Sequence of chain 1.A:
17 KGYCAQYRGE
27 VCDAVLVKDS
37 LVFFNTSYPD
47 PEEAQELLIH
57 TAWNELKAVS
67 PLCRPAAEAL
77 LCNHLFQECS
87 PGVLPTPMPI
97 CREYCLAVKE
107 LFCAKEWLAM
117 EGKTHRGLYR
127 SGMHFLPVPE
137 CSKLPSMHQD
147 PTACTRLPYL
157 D

The protein below binds the small molecule below.
Small molecule (SMILES): CC(=O)N[C@H]1[C@H](O[C@H]2[C@H](O)[C@@H](NC(C)=O)CO[C@@H]2CO)O[C@H](CO)[C@@H](O)[C@@H]1O

Binding-site contacts:
Ligand atom C3 contacts residue ASN41 of chain 1.A at 3.8 Å.
Ligand atom O6 contacts residue HIS130 of chain 1.A at 3.9 Å.
Ligand atom C6 contacts residue HIS130 of chain 1.A at 4.5 Å.
Ligand atom O5 contacts residue TYR44 of chain 1.A at 4.4 Å.
Ligand atom C5 contacts residue LEU132 of chain 1.A at 3.9 Å (hydrophobic).
Ligand atom C5 contacts residue SER43 of chain 1.A at 3.9 Å.
Ligand atom C1 contacts residue SER43 of chain 1.A at 3.6 Å.
Ligand atom O6 contacts residue TYR44 of chain 1.A at 3.5 Å (h-bond).
Ligand atom C1 contacts residue ASN41 of chain 1.A at 1.4 Å.
Ligand atom O7 contacts residue PHE39 of chain 1.A at 4.0 Å.
Ligand atom N2 contacts residue ASN41 of chain 1.A at 2.8 Å (h-bond).
Ligand atom O5 contacts residue SER43 of chain 1.A at 3.9 Å.
Ligand atom O7 contacts residue GLN83 of chain 1.A at 4.2 Å.
Ligand atom O5 contacts residue ASN41 of chain 1.A at 2.4 Å (h-bond).
Ligand atom C2 contacts residue LEU132 of chain 1.A at 4.3 Å (hydrophobic).
Ligand atom C2 contacts residue ASN41 of chain 1.A at 2.4 Å.
Ligand atom C3 contacts residue LEU132 of chain 1.A at 4.3 Å (hydrophobic).
Ligand atom O7 contacts residue ASN41 of chain 1.A at 3.3 Å (h-bond).
Ligand atom C4 contacts residue LEU132 of chain 1.A at 4.0 Å (hydrophobic).
Ligand atom C8 contacts residue PHE39 of chain 1.A at 3.9 Å (hydrophobic).
Ligand atom O7 contacts residue LEU132 of chain 1.A at 3.4 Å.
Ligand atom O3 contacts residue LEU132 of chain 1.A at 3.7 Å.
Ligand atom O6 contacts residue PHE131 of chain 1.A at 4.0 Å.
Ligand atom C6 contacts residue LEU132 of chain 1.A at 4.2 Å (hydrophobic).
Ligand atom O5 contacts residue LEU132 of chain 1.A at 3.7 Å.
Ligand atom C7 contacts residue PHE39 of chain 1.A at 4.0 Å (hydrophobic).
Ligand atom C7 contacts residue ASN41 of chain 1.A at 3.2 Å.
Ligand atom C8 contacts residue ASN41 of chain 1.A at 4.4 Å.
Ligand atom C6 contacts residue SER43 of chain 1.A at 4.3 Å.
Ligand atom C4 contacts residue ASN41 of chain 1.A at 4.2 Å.
Ligand atom C7 contacts residue LEU132 of chain 1.A at 4.3 Å (hydrophobic).
Ligand atom C8 contacts residue HIS130 of chain 1.A at 3.6 Å.
Ligand atom C5 contacts residue ASN41 of chain 1.A at 3.6 Å.
Ligand atom C1 contacts residue LEU132 of chain 1.A at 4.1 Å (hydrophobic).